Sequence of chain 42.E:
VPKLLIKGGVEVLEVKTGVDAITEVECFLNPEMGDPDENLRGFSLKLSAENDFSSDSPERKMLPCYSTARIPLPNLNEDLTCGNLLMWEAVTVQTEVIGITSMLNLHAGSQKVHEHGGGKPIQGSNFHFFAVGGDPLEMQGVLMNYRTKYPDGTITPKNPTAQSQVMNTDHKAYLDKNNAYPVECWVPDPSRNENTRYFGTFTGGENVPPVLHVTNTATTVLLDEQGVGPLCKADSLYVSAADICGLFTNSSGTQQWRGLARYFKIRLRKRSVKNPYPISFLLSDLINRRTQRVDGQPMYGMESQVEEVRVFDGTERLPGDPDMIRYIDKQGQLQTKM

Sequence of chain 42.C:
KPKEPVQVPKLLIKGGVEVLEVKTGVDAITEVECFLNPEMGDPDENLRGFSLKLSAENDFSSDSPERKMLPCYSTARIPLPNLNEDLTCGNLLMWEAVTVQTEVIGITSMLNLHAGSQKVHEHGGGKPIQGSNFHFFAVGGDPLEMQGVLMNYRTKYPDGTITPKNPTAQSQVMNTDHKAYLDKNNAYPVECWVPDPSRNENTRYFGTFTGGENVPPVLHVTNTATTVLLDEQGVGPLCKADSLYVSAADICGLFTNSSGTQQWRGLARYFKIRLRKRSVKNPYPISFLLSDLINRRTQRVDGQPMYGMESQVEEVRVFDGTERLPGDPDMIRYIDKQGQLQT

A protein and the small-molecule ligand that binds it are described below.
Small molecule (SMILES): CC(=O)N[C@H]1[C@H]([C@H](O)[C@H](O)CO)O[C@@](O[C@H](CO)[C@@H](O)[C@@H]2O[C@@H](C(=O)O)C[C@H](O)[C@H]2NC(C)=O)(C(=O)O)C[C@@H]1O

Sequence of chain 42.D:
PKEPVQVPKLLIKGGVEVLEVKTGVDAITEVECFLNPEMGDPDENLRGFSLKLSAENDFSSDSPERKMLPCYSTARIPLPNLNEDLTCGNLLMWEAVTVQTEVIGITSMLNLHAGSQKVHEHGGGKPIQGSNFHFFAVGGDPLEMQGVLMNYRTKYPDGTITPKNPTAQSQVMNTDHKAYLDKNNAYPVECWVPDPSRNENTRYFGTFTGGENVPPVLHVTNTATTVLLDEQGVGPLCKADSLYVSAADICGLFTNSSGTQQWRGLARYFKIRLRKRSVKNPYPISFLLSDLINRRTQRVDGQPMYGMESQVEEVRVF

Binding-site contacts:
Ligand atom C8 contacts residue GLN278 of chain 42.D at 3.7 Å.
Ligand atom C11 contacts residue THR276 of chain 42.D at 3.4 Å.
Ligand atom O8 contacts residue ASN272 of chain 42.D at 3.4 Å (h-bond).
Ligand atom C9 contacts residue GLN278 of chain 42.D at 3.2 Å.
Ligand atom N5 contacts residue LYS68 of chain 42.D at 2.9 Å (salt-bridge).
Ligand atom C11 contacts residue GLN278 of chain 42.D at 3.5 Å.
Ligand atom O1A contacts residue SER274 of chain 42.D at 3.8 Å.
Ligand atom O10 contacts residue PHE75 of chain 42.E at 2.6 Å.
Ligand atom C10 contacts residue LEU62 of chain 42.D at 3.5 Å (hydrophobic).
Ligand atom C11 contacts residue PHE65 of chain 42.D at 3.8 Å (hydrophobic).
Ligand atom C6 contacts residue ASN272 of chain 42.D at 3.7 Å.
Ligand atom O10 contacts residue LEU62 of chain 42.D at 3.1 Å.
Ligand atom O8 contacts residue LYS68 of chain 42.D at 3.5 Å.
Ligand atom N5 contacts residue ASN272 of chain 42.D at 3.3 Å (h-bond).
Ligand atom C9 contacts residue LYS68 of chain 42.D at 3.8 Å.
Ligand atom O9 contacts residue LYS68 of chain 42.D at 2.8 Å (salt-bridge).
Ligand atom N5 contacts residue PHE75 of chain 42.E at 3.8 Å.
Ligand atom O8 contacts residue GLN278 of chain 42.D at 3.5 Å (h-bond).
Ligand atom C11 contacts residue PHE75 of chain 42.E at 1.8 Å (hydrophobic).
Ligand atom C10 contacts residue LYS68 of chain 42.D at 3.8 Å.
Ligand atom C11 contacts residue HIS138 of chain 42.C at 3.3 Å.
Ligand atom O8 contacts residue THR276 of chain 42.D at 3.8 Å.
Ligand atom C1 contacts residue SER274 of chain 42.D at 3.4 Å.
Ligand atom O1B contacts residue THR276 of chain 42.D at 3.5 Å (h-bond).
Ligand atom C11 contacts residue PHE270 of chain 42.D at 3.9 Å (hydrophobic).
Ligand atom O7 contacts residue LEU62 of chain 42.D at 3.5 Å.
Ligand atom C7 contacts residue GLN278 of chain 42.D at 3.8 Å.
Ligand atom O9 contacts residue LEU67 of chain 42.D at 3.2 Å.
Ligand atom C10 contacts residue PHE75 of chain 42.E at 2.7 Å (hydrophobic).
Ligand atom O1A contacts residue THR276 of chain 42.D at 2.6 Å (h-bond).
Ligand atom C6 contacts residue LYS68 of chain 42.D at 3.8 Å.
Ligand atom C11 contacts residue LYS68 of chain 42.D at 3.8 Å.
Ligand atom O1B contacts residue SER274 of chain 42.D at 2.4 Å (h-bond).
Ligand atom C11 contacts residue LEU62 of chain 42.D at 3.9 Å (hydrophobic).
Ligand atom O1A contacts residue ASN272 of chain 42.D at 3.6 Å (h-bond).
Ligand atom C1 contacts residue THR276 of chain 42.D at 3.4 Å.
Ligand atom C11 contacts residue ASN272 of chain 42.D at 3.6 Å.
Ligand atom N5 contacts residue GLN278 of chain 42.D at 3.9 Å.
Ligand atom O1B contacts residue LYS68 of chain 42.D at 3.6 Å.
Ligand atom C5 contacts residue LYS68 of chain 42.D at 3.7 Å.